The protein below binds the small molecule below.
Small molecule (SMILES): N[C@@H](Cc1c[nH]c2ccccc12)C(=O)O

Binding-site contacts:
Ligand atom CH2 contacts residue SER6 of chain 1.D at 4.1 Å.
Ligand atom N contacts residue TYR125 of chain 1.D at 4.3 Å.
Ligand atom CA contacts residue MET129 of chain 1.D at 4.1 Å (hydrophobic).
Ligand atom CD1 contacts residue ASP132 of chain 1.D at 3.8 Å.
Ligand atom CZ3 contacts residue VAL141 of chain 1.D at 3.6 Å (hydrophobic).
Ligand atom CH2 contacts residue ILE133 of chain 1.D at 4.2 Å (hydrophobic).
Ligand atom OXT contacts residue GLN147 of chain 1.D at 4.0 Å.
Ligand atom CE2 contacts residue GLY7 of chain 1.D at 3.5 Å.
Ligand atom CZ2 contacts residue SER6 of chain 1.D at 4.1 Å.
Ligand atom CZ2 contacts residue PHE5 of chain 1.D at 3.6 Å (hydrophobic).
Ligand atom C contacts residue GLN147 of chain 1.D at 3.9 Å.
Ligand atom CB contacts residue GLN147 of chain 1.D at 4.2 Å.
Ligand atom CZ3 contacts residue MET129 of chain 1.D at 3.7 Å (hydrophobic).
Ligand atom N contacts residue GLN147 of chain 1.D at 3.7 Å.
Ligand atom CE2 contacts residue VAL40 of chain 1.D at 4.3 Å (hydrophobic).
Ligand atom CH2 contacts residue GLY7 of chain 1.D at 3.3 Å.
Ligand atom CH2 contacts residue VAL141 of chain 1.D at 3.6 Å (hydrophobic).
Ligand atom NE1 contacts residue HIS43 of chain 1.D at 3.9 Å.
Ligand atom CZ3 contacts residue GLY7 of chain 1.D at 3.9 Å.
Ligand atom CZ2 contacts residue GLY7 of chain 1.D at 3.2 Å.
Ligand atom CA contacts residue GLN147 of chain 1.D at 3.3 Å.
Ligand atom CG contacts residue HIS43 of chain 1.D at 4.3 Å.
Ligand atom CD1 contacts residue VAL40 of chain 1.D at 3.6 Å (hydrophobic).
Ligand atom CH2 contacts residue PHE5 of chain 1.D at 3.9 Å (hydrophobic).
Ligand atom CD1 contacts residue HIS43 of chain 1.D at 3.2 Å.
Ligand atom CB contacts residue MET129 of chain 1.D at 3.4 Å (hydrophobic).
Ligand atom OXT contacts residue GLY7 of chain 1.D at 4.2 Å.
Ligand atom CE2 contacts residue ASP132 of chain 1.D at 4.3 Å.
Ligand atom NE1 contacts residue VAL40 of chain 1.D at 3.3 Å.
Ligand atom O contacts residue GLN9 of chain 1.D at 3.2 Å.
Ligand atom CZ2 contacts residue ILE133 of chain 1.D at 4.3 Å (hydrophobic).
Ligand atom CE3 contacts residue MET129 of chain 1.D at 3.2 Å (hydrophobic).
Ligand atom CG contacts residue MET129 of chain 1.D at 3.4 Å (hydrophobic).
Ligand atom NE1 contacts residue ASP132 of chain 1.D at 3.2 Å (salt-bridge).
Ligand atom NE1 contacts residue GLY7 of chain 1.D at 3.8 Å.
Ligand atom CD2 contacts residue MET129 of chain 1.D at 3.6 Å (hydrophobic).
Ligand atom CD2 contacts residue GLY7 of chain 1.D at 4.1 Å.
Ligand atom CZ3 contacts residue VAL143 of chain 1.D at 3.7 Å (hydrophobic).
Ligand atom CE3 contacts residue VAL143 of chain 1.D at 4.1 Å (hydrophobic).
Ligand atom CD1 contacts residue MET129 of chain 1.D at 4.1 Å (hydrophobic).

Sequence of chain 1.D:
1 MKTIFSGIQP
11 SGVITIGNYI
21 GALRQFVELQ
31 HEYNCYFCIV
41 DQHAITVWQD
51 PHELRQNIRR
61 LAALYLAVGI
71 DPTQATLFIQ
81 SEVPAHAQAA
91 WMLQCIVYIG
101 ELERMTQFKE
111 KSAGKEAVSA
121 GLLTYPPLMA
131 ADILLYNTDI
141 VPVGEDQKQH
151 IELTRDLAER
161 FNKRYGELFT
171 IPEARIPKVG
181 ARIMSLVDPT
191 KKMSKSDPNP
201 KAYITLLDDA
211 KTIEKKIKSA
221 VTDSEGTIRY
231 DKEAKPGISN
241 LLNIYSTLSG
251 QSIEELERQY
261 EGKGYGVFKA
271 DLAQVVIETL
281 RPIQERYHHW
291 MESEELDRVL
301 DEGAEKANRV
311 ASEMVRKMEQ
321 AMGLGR